This small molecule binds to this protein.
Small molecule (SMILES): O=C(Nc1ccccc1)[C@H]1CC(=O)N(C2CCCCC2)C1

Sequence of chain 3.A:
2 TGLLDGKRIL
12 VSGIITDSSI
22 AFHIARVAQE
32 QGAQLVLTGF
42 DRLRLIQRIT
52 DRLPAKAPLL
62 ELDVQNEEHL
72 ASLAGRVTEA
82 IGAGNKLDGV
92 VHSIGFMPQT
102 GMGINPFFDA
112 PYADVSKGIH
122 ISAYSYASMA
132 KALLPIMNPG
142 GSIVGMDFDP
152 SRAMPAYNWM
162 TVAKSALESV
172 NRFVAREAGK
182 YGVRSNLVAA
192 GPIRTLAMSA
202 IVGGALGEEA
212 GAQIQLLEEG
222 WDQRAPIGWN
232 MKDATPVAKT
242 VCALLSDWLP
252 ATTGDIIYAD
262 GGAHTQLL

Binding-site contacts:
Ligand atom C28 contacts residue MET103 of chain 3.A at 3.8 Å (hydrophobic).
Ligand atom C25 contacts residue LEU218 of chain 3.A at 3.9 Å (hydrophobic).
Ligand atom C15 contacts residue NAD1 of chain 3.B at 3.4 Å.
Ligand atom C24 contacts residue PHE149 of chain 3.A at 3.8 Å (hydrophobic).
Ligand atom C1 contacts residue NAD1 of chain 3.B at 3.9 Å.
Ligand atom N19 contacts residue NAD1 of chain 3.B at 3.9 Å.
Ligand atom C16 contacts residue NAD1 of chain 3.B at 3.4 Å.
Ligand atom C28 contacts residue ILE215 of chain 3.A at 3.7 Å (hydrophobic).
Ligand atom C27 contacts residue ALA157 of chain 3.A at 3.8 Å (hydrophobic).
Ligand atom C18 contacts residue MET199 of chain 3.A at 3.5 Å (hydrophobic).
Ligand atom N35 contacts residue MET199 of chain 3.A at 3.5 Å.
Ligand atom C27 contacts residue ILE215 of chain 3.A at 3.4 Å (hydrophobic).
Ligand atom C25 contacts residue PRO156 of chain 3.A at 4.0 Å (hydrophobic).
Ligand atom C33 contacts residue MET199 of chain 3.A at 3.2 Å (hydrophobic).
Ligand atom O37 contacts residue MET199 of chain 3.A at 3.4 Å (h-bond).
Ligand atom C16 contacts residue TYR158 of chain 3.A at 3.7 Å (hydrophobic).
Ligand atom O38 contacts residue NAD1 of chain 3.B at 2.7 Å (h-bond).
Ligand atom C27 contacts residue TYR158 of chain 3.A at 3.6 Å (hydrophobic).
Ligand atom C26 contacts residue ILE215 of chain 3.A at 3.6 Å (hydrophobic).
Ligand atom C5 contacts residue PHE97 of chain 3.A at 3.9 Å (hydrophobic).
Ligand atom O37 contacts residue MET103 of chain 3.A at 3.3 Å.
Ligand atom C1 contacts residue GLY96 of chain 3.A at 3.5 Å.
Ligand atom C25 contacts residue TYR158 of chain 3.A at 3.9 Å (hydrophobic).
Ligand atom C26 contacts residue TYR158 of chain 3.A at 3.4 Å (hydrophobic).
Ligand atom C3 contacts residue NAD1 of chain 3.B at 3.7 Å.
Ligand atom C18 contacts residue NAD1 of chain 3.B at 3.8 Å.
Ligand atom C26 contacts residue ALA157 of chain 3.A at 3.6 Å (hydrophobic).
Ligand atom O38 contacts residue TYR158 of chain 3.A at 2.7 Å (h-bond).
Ligand atom C17 contacts residue MET199 of chain 3.A at 3.4 Å (hydrophobic).
Ligand atom C24 contacts residue TYR158 of chain 3.A at 3.9 Å (hydrophobic).
Ligand atom C25 contacts residue MET155 of chain 3.A at 3.9 Å (hydrophobic).
Ligand atom C33 contacts residue TYR158 of chain 3.A at 3.8 Å (hydrophobic).
Ligand atom O37 contacts residue TYR158 of chain 3.A at 3.8 Å.
Ligand atom C26 contacts residue PRO156 of chain 3.A at 3.3 Å (hydrophobic).
Ligand atom C28 contacts residue TYR158 of chain 3.A at 3.6 Å (hydrophobic).
Ligand atom C6 contacts residue GLY96 of chain 3.A at 3.5 Å.
Ligand atom C17 contacts residue NAD1 of chain 3.B at 3.6 Å.
Ligand atom C2 contacts residue NAD1 of chain 3.B at 3.8 Å.
Ligand atom C29 contacts residue TYR158 of chain 3.A at 3.6 Å (hydrophobic).
Ligand atom C15 contacts residue TYR158 of chain 3.A at 3.5 Å (hydrophobic).